Sequence of chain 1.A:
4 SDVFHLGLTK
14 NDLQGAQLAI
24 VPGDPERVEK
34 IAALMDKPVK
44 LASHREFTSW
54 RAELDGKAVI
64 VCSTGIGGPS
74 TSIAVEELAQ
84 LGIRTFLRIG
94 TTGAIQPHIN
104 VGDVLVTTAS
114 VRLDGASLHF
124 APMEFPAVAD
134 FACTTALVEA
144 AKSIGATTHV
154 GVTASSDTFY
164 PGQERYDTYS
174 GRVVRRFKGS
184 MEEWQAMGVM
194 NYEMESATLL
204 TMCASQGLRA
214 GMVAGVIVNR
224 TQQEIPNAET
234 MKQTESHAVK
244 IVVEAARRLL

This protein binds this small molecule.
Small molecule (SMILES): O=c1cc[nH]c(=O)[nH]1

Binding-site contacts:
Ligand atom C5 contacts residue VAL221 of chain 1.A at 4.0 Å (hydrophobic).
Ligand atom C2 contacts residue GLN166 of chain 1.A at 4.0 Å.
Ligand atom N3 contacts residue GLN166 of chain 1.A at 3.1 Å (h-bond).
Ligand atom N3 contacts residue PHE162 of chain 1.A at 3.9 Å.
Ligand atom O2 contacts residue TYR195 of chain 1.A at 3.7 Å.
Ligand atom N1 contacts residue THR94 of chain 1.A at 3.8 Å.
Ligand atom C4 contacts residue PHE162 of chain 1.A at 4.1 Å (hydrophobic).
Ligand atom O2 contacts residue GLN166 of chain 1.A at 3.4 Å (h-bond).
Ligand atom C5 contacts residue THR95 of chain 1.A at 3.5 Å.
Ligand atom O4 contacts residue GLY96 of chain 1.A at 3.4 Å.
Ligand atom O2 contacts residue GLU196 of chain 1.A at 3.5 Å.
Ligand atom C2 contacts residue PHE162 of chain 1.A at 4.0 Å (hydrophobic).
Ligand atom C4 contacts residue ARG168 of chain 1.A at 3.6 Å.
Ligand atom O2 contacts residue PHE162 of chain 1.A at 4.2 Å.
Ligand atom C6 contacts residue THR95 of chain 1.A at 3.6 Å.
Ligand atom C6 contacts residue THR94 of chain 1.A at 4.0 Å.
Ligand atom O4 contacts residue VAL221 of chain 1.A at 3.8 Å.
Ligand atom C2 contacts residue GLU196 of chain 1.A at 4.3 Å.
Ligand atom C6 contacts residue ILE220 of chain 1.A at 3.6 Å (hydrophobic).
Ligand atom C4 contacts residue TYR195 of chain 1.A at 4.4 Å (hydrophobic).
Ligand atom C4 contacts residue VAL221 of chain 1.A at 4.3 Å (hydrophobic).
Ligand atom C4 contacts residue GLN166 of chain 1.A at 3.8 Å.
Ligand atom C6 contacts residue PHE162 of chain 1.A at 4.3 Å (hydrophobic).
Ligand atom C4 contacts residue GLY96 of chain 1.A at 3.4 Å.
Ligand atom O4 contacts residue ARG168 of chain 1.A at 2.8 Å (salt-bridge).
Ligand atom C4 contacts residue THR95 of chain 1.A at 4.0 Å.
Ligand atom C5 contacts residue ILE220 of chain 1.A at 3.9 Å (hydrophobic).
Ligand atom N3 contacts residue TYR195 of chain 1.A at 3.7 Å.
Ligand atom O2 contacts residue MET197 of chain 1.A at 3.6 Å.
Ligand atom N3 contacts residue GLY96 of chain 1.A at 3.9 Å.
Ligand atom O4 contacts residue GLN166 of chain 1.A at 3.6 Å (h-bond).
Ligand atom N1 contacts residue THR95 of chain 1.A at 3.9 Å.
Ligand atom N3 contacts residue ARG168 of chain 1.A at 3.9 Å.
Ligand atom C2 contacts residue TYR195 of chain 1.A at 3.7 Å (hydrophobic).
Ligand atom C5 contacts residue ARG168 of chain 1.A at 4.4 Å.
Ligand atom C6 contacts residue GLY96 of chain 1.A at 3.9 Å.
Ligand atom N1 contacts residue TYR195 of chain 1.A at 4.3 Å.
Ligand atom N1 contacts residue PHE162 of chain 1.A at 4.2 Å.
Ligand atom C5 contacts residue GLY96 of chain 1.A at 3.5 Å.
Ligand atom C5 contacts residue PHE162 of chain 1.A at 4.3 Å (hydrophobic).